The small molecule below binds the protein below.
Small molecule (SMILES): CC(=O)N[C@@H]1[C@@H](O)[C@H](O)[C@@H](CO)O[C@H]1O

Sequence of chain 1.B:
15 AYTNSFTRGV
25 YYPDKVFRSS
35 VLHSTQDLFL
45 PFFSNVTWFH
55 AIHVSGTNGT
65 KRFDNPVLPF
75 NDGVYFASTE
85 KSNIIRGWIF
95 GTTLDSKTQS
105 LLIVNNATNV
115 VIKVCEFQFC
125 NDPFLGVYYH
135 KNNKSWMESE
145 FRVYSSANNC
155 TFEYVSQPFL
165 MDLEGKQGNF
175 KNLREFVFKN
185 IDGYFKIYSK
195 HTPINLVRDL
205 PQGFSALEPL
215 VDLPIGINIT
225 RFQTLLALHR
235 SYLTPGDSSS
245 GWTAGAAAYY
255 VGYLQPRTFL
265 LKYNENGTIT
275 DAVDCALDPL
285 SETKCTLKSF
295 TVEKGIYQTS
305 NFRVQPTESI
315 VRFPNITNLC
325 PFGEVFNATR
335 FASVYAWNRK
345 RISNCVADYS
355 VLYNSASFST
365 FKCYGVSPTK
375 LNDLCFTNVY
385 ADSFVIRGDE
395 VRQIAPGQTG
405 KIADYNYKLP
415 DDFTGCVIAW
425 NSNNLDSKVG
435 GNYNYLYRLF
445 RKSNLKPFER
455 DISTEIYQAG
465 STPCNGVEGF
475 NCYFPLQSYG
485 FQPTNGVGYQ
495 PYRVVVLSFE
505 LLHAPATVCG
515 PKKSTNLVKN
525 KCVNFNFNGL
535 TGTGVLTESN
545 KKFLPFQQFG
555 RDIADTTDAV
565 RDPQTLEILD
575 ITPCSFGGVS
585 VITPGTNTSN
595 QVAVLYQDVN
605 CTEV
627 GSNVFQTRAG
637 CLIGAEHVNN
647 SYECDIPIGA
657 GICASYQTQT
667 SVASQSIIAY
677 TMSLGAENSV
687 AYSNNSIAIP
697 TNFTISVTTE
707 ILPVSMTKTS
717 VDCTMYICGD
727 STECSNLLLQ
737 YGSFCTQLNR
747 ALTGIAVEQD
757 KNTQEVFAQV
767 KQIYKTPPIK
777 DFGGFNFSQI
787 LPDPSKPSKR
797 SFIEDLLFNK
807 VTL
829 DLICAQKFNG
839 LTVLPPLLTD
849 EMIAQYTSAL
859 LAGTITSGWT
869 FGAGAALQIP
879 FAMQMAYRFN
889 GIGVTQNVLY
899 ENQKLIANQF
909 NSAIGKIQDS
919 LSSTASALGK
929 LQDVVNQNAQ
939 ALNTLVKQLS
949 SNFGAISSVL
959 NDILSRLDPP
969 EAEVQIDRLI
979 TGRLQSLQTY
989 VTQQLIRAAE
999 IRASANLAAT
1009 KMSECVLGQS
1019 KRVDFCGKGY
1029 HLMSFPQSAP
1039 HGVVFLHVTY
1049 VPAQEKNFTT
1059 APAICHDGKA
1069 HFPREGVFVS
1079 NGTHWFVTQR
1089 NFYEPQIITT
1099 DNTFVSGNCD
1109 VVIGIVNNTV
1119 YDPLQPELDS

Binding-site contacts:
Ligand atom C5 contacts residue ASN591 of chain 1.B at 3.7 Å.
Ligand atom O6 contacts residue GLU297 of chain 1.B at 3.3 Å.
Ligand atom C2 contacts residue ASN591 of chain 1.B at 2.5 Å.
Ligand atom C1 contacts residue ASN591 of chain 1.B at 1.4 Å.
Ligand atom O5 contacts residue ASN591 of chain 1.B at 2.4 Å (h-bond).
Ligand atom C7 contacts residue ASN591 of chain 1.B at 3.1 Å.
Ligand atom O7 contacts residue ASN591 of chain 1.B at 2.8 Å (h-bond).
Ligand atom C8 contacts residue ASN591 of chain 1.B at 4.3 Å.
Ligand atom C3 contacts residue ASN591 of chain 1.B at 3.8 Å.
Ligand atom C4 contacts residue ASN591 of chain 1.B at 4.2 Å.
Ligand atom C6 contacts residue GLU297 of chain 1.B at 4.0 Å.
Ligand atom N2 contacts residue ASN591 of chain 1.B at 2.9 Å (h-bond).